Sequence of chain 1.D:
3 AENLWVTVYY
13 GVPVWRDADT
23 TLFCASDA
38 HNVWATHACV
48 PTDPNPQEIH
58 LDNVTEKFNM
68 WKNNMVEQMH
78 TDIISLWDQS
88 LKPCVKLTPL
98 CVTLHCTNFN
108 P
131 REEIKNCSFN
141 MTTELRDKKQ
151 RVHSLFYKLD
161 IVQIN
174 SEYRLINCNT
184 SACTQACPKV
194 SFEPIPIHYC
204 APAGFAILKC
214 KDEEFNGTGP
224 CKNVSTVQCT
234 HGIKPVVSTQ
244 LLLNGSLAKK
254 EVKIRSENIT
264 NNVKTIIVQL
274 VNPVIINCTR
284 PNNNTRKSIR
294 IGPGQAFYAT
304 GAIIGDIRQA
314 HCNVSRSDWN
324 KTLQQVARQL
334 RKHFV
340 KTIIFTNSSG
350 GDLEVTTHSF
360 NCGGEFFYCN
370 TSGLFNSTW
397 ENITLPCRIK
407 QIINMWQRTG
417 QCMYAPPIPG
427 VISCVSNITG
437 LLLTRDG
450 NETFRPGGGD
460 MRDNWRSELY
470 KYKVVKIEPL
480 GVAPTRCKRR

The protein below binds the small molecule below.
Small molecule (SMILES): CC(=O)N[C@@H]1[C@@H](O)[C@H](O)[C@@H](CO)O[C@H]1O

Binding-site contacts:
Ligand atom O7 contacts residue ASN140 of chain 1.D at 3.5 Å (h-bond).
Ligand atom C8 contacts residue HIS102 of chain 1.D at 3.4 Å.
Ligand atom O7 contacts residue HIS102 of chain 1.D at 4.0 Å.
Ligand atom C5 contacts residue ASN140 of chain 1.D at 3.6 Å.
Ligand atom C8 contacts residue PHE139 of chain 1.D at 4.4 Å (hydrophobic).
Ligand atom C7 contacts residue ASN140 of chain 1.D at 3.2 Å.
Ligand atom C7 contacts residue HIS102 of chain 1.D at 4.1 Å.
Ligand atom O7 contacts residue PHE139 of chain 1.D at 3.9 Å.
Ligand atom O7 contacts residue SER138 of chain 1.D at 4.3 Å.
Ligand atom O5 contacts residue ASN140 of chain 1.D at 2.3 Å (h-bond).
Ligand atom C2 contacts residue ASN140 of chain 1.D at 2.5 Å.
Ligand atom C4 contacts residue ASN140 of chain 1.D at 4.2 Å.
Ligand atom O7 contacts residue ARG151 of chain 1.D at 4.1 Å.
Ligand atom C3 contacts residue ASN140 of chain 1.D at 3.8 Å.
Ligand atom C7 contacts residue PHE139 of chain 1.D at 4.3 Å (hydrophobic).
Ligand atom N2 contacts residue ASN140 of chain 1.D at 2.9 Å (h-bond).
Ligand atom C8 contacts residue ASN140 of chain 1.D at 3.4 Å.
Ligand atom C1 contacts residue ASN140 of chain 1.D at 1.4 Å.